A protein and the small-molecule ligand that binds it are described below.
Small molecule (SMILES): CC(=O)N[C@@H]1[C@@H](O)[C@H](O)[C@@H](CO)O[C@H]1O

Sequence of chain 1.A:
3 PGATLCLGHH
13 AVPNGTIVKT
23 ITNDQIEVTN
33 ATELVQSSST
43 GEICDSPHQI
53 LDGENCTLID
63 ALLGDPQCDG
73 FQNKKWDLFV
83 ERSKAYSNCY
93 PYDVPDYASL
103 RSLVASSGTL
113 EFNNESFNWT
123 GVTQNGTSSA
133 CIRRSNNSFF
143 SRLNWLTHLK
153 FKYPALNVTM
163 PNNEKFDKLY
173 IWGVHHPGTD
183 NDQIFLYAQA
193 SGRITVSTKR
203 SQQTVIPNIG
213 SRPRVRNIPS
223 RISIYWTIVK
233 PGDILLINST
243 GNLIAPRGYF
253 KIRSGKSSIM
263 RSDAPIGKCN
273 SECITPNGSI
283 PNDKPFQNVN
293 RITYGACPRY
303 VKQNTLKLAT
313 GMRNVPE

Binding-site contacts:
Ligand atom C4 contacts residue ASN57 of chain 1.A at 4.2 Å.
Ligand atom O6 contacts residue TYR88 of chain 1.A at 2.6 Å (h-bond).
Ligand atom O5 contacts residue ASN57 of chain 1.A at 2.3 Å (h-bond).
Ligand atom C1 contacts residue ASN57 of chain 1.A at 1.4 Å.
Ligand atom C7 contacts residue ASN57 of chain 1.A at 3.3 Å.
Ligand atom O5 contacts residue TYR88 of chain 1.A at 3.5 Å (h-bond).
Ligand atom N2 contacts residue ASN57 of chain 1.A at 3.0 Å (h-bond).
Ligand atom O7 contacts residue ASN57 of chain 1.A at 3.3 Å (h-bond).
Ligand atom C1 contacts residue TYR88 of chain 1.A at 4.5 Å (hydrophobic).
Ligand atom C6 contacts residue TYR88 of chain 1.A at 3.9 Å (hydrophobic).
Ligand atom C3 contacts residue ASN57 of chain 1.A at 3.8 Å.
Ligand atom C5 contacts residue ASN57 of chain 1.A at 3.6 Å.
Ligand atom C2 contacts residue ASN57 of chain 1.A at 2.5 Å.
Ligand atom C8 contacts residue GLU56 of chain 1.A at 3.5 Å.
Ligand atom C5 contacts residue TYR88 of chain 1.A at 4.2 Å (hydrophobic).